Sequence of chain 1.D:
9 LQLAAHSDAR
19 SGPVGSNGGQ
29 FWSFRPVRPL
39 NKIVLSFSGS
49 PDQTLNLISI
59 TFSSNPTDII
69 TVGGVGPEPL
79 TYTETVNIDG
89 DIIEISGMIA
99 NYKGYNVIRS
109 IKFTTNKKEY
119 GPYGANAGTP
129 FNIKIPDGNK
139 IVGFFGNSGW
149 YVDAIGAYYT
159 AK

The protein below binds the small molecule below.
Small molecule (SMILES): CO[C@H]1O[C@H](CO)[C@@H](O)[C@H](O)[C@H]1O

Binding-site contacts:
Ligand atom C6 contacts residue TYR149 of chain 1.D at 3.5 Å (hydrophobic).
Ligand atom O3 contacts residue GLY27 of chain 1.D at 3.1 Å (h-bond).
Ligand atom O3 contacts residue GLY26 of chain 1.D at 4.0 Å.
Ligand atom O4 contacts residue GLY26 of chain 1.D at 3.8 Å.
Ligand atom O4 contacts residue GLY27 of chain 1.D at 4.2 Å.
Ligand atom C4 contacts residue TYR103 of chain 1.D at 4.1 Å (hydrophobic).
Ligand atom C5 contacts residue TRP148 of chain 1.D at 3.9 Å (hydrophobic).
Ligand atom O6 contacts residue TYR149 of chain 1.D at 2.7 Å (h-bond).
Ligand atom O1 contacts residue TRP148 of chain 1.D at 4.5 Å.
Ligand atom C6 contacts residue TRP148 of chain 1.D at 3.8 Å (hydrophobic).
Ligand atom O6 contacts residue GLY147 of chain 1.D at 3.3 Å (h-bond).
Ligand atom C6 contacts residue ASP151 of chain 1.D at 3.4 Å.
Ligand atom O4 contacts residue ASN25 of chain 1.D at 4.2 Å.
Ligand atom C1 contacts residue TRP148 of chain 1.D at 4.0 Å (hydrophobic).
Ligand atom O4 contacts residue TYR103 of chain 1.D at 3.5 Å.
Ligand atom C7 contacts residue TYR103 of chain 1.D at 3.7 Å (hydrophobic).
Ligand atom O1 contacts residue TYR103 of chain 1.D at 3.3 Å (h-bond).
Ligand atom O6 contacts residue ASP151 of chain 1.D at 2.9 Å (salt-bridge).
Ligand atom C7 contacts residue TRP148 of chain 1.D at 3.5 Å (hydrophobic).
Ligand atom C4 contacts residue GLY147 of chain 1.D at 4.4 Å.
Ligand atom O6 contacts residue SER146 of chain 1.D at 4.2 Å.
Ligand atom O4 contacts residue ASP151 of chain 1.D at 3.2 Å (salt-bridge).
Ligand atom C3 contacts residue GLY27 of chain 1.D at 4.1 Å.
Ligand atom C4 contacts residue ASP151 of chain 1.D at 3.7 Å.
Ligand atom O5 contacts residue TRP148 of chain 1.D at 3.0 Å (h-bond).
Ligand atom C4 contacts residue GLY26 of chain 1.D at 4.4 Å.
Ligand atom C3 contacts residue TYR103 of chain 1.D at 4.1 Å (hydrophobic).
Ligand atom O6 contacts residue TRP148 of chain 1.D at 3.0 Å (h-bond).
Ligand atom C5 contacts residue TYR103 of chain 1.D at 4.0 Å (hydrophobic).
Ligand atom O5 contacts residue TYR149 of chain 1.D at 4.4 Å.
Ligand atom C4 contacts residue GLY27 of chain 1.D at 4.1 Å.
Ligand atom C6 contacts residue TYR103 of chain 1.D at 4.2 Å (hydrophobic).
Ligand atom C5 contacts residue ASP151 of chain 1.D at 4.3 Å.
Ligand atom O5 contacts residue GLY147 of chain 1.D at 3.9 Å.